Binding-site contacts:
Ligand atom C5 contacts residue MET224 of chain 43.A at 4.0 Å (hydrophobic).
Ligand atom C6B contacts residue TYR197 of chain 43.A at 3.5 Å (hydrophobic).
Ligand atom C5C contacts residue ILE104 of chain 43.A at 4.0 Å (hydrophobic).
Ligand atom O1 contacts residue TYR152 of chain 43.A at 4.0 Å.
Ligand atom C31 contacts residue PRO174 of chain 43.A at 3.4 Å (hydrophobic).
Ligand atom C3 contacts residue PHE186 of chain 43.A at 3.8 Å (hydrophobic).
Ligand atom C4 contacts residue PHE186 of chain 43.A at 3.5 Å (hydrophobic).
Ligand atom C5 contacts residue PHE186 of chain 43.A at 3.7 Å (hydrophobic).
Ligand atom C5B contacts residue TYR197 of chain 43.A at 3.7 Å (hydrophobic).
Ligand atom C4 contacts residue TYR152 of chain 43.A at 3.9 Å (hydrophobic).
Ligand atom C4A contacts residue ASN198 of chain 43.A at 4.0 Å.
Ligand atom C4C contacts residue VAL188 of chain 43.A at 3.9 Å (hydrophobic).
Ligand atom C3 contacts residue PRO174 of chain 43.A at 3.8 Å (hydrophobic).
Ligand atom C2C contacts residue VAL188 of chain 43.A at 3.4 Å (hydrophobic).
Ligand atom C4A contacts residue ASN219 of chain 43.A at 3.9 Å.
Ligand atom C4 contacts residue MET224 of chain 43.A at 4.0 Å (hydrophobic).
Ligand atom C3C contacts residue VAL188 of chain 43.A at 3.2 Å (hydrophobic).
Ligand atom O1B contacts residue MET221 of chain 43.A at 3.7 Å.
Ligand atom C6C contacts residue VAL191 of chain 43.A at 3.5 Å (hydrophobic).
Ligand atom C2B contacts residue MET221 of chain 43.A at 3.6 Å (hydrophobic).
Ligand atom C31 contacts residue VAL176 of chain 43.A at 3.3 Å (hydrophobic).
Ligand atom C31 contacts residue SER175 of chain 43.A at 3.6 Å.
Ligand atom C5C contacts residue TYR128 of chain 43.A at 3.6 Å (hydrophobic).
Ligand atom N2 contacts residue ALA24 of chain 43.C at 3.3 Å.
Ligand atom C1C contacts residue MET224 of chain 43.A at 3.4 Å (hydrophobic).
Ligand atom N3A contacts residue ASN219 of chain 43.A at 3.8 Å.
Ligand atom O1 contacts residue VAL188 of chain 43.A at 3.8 Å.
Ligand atom C2C contacts residue TYR152 of chain 43.A at 4.0 Å (hydrophobic).
Ligand atom C5 contacts residue TYR152 of chain 43.A at 3.8 Å (hydrophobic).
Ligand atom C1B contacts residue MET221 of chain 43.A at 3.7 Å (hydrophobic).
Ligand atom C4A contacts residue ILE215 of chain 43.A at 3.9 Å (hydrophobic).
Ligand atom O1 contacts residue ALA24 of chain 43.C at 3.6 Å.
Ligand atom N2 contacts residue PRO174 of chain 43.A at 3.9 Å.
Ligand atom CM2 contacts residue LEU116 of chain 43.A at 3.6 Å (hydrophobic).
Ligand atom C5A contacts residue CYS199 of chain 43.A at 3.9 Å (hydrophobic).
Ligand atom O1 contacts residue PHE186 of chain 43.A at 3.7 Å.
Ligand atom N2 contacts residue PHE186 of chain 43.A at 3.9 Å.
Ligand atom C7C contacts residue TYR128 of chain 43.A at 3.7 Å (hydrophobic).
Ligand atom C31 contacts residue ALA150 of chain 43.A at 3.8 Å (hydrophobic).
Ligand atom C5B contacts residue LEU106 of chain 43.A at 4.0 Å (hydrophobic).

Sequence of chain 43.C:
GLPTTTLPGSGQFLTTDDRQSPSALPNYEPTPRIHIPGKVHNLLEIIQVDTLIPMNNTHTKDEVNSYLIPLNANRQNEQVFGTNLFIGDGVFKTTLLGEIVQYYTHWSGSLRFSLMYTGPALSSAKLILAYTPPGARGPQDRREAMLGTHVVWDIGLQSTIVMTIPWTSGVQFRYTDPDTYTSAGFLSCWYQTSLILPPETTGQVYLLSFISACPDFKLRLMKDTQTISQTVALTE

Sequence of chain 43.A:
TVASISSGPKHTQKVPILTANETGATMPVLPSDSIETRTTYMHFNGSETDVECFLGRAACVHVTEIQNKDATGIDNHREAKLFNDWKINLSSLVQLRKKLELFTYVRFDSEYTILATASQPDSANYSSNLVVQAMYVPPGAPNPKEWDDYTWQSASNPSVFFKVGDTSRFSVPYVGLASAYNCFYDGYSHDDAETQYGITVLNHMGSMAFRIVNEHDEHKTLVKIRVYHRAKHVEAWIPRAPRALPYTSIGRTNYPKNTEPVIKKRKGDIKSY

The small molecule below binds the protein below.
Small molecule (SMILES): CC[C@H]1COC(c2ccc(OCCCCCCCc3cc(C)no3)cc2)=N1